Sequence of chain 1.A:
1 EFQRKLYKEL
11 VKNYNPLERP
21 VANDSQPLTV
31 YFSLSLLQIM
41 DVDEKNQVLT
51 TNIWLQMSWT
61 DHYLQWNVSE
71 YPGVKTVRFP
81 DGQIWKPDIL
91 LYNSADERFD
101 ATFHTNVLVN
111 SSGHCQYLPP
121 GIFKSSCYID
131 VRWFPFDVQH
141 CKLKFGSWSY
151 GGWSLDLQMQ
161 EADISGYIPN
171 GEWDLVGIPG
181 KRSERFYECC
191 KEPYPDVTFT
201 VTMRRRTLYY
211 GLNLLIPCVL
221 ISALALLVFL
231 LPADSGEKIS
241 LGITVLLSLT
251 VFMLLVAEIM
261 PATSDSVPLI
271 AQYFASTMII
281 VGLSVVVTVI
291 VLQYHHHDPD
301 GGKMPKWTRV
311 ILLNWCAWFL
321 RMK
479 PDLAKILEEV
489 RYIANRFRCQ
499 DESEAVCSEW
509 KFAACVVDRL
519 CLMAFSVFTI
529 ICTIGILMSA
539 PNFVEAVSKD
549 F

Binding-site contacts:
Ligand atom C19 contacts residue TRP315 of chain 1.A at 4.1 Å (hydrophobic).
Ligand atom C21 contacts residue TRP315 of chain 1.A at 3.7 Å (hydrophobic).
Ligand atom C77 contacts residue ALA522 of chain 1.A at 4.0 Å (hydrophobic).
Ligand atom C12 contacts residue PHE319 of chain 1.A at 3.8 Å (hydrophobic).
Ligand atom C09 contacts residue PHE319 of chain 1.A at 3.5 Å (hydrophobic).
Ligand atom C81 contacts residue VAL525 of chain 1.A at 4.4 Å (hydrophobic).
Ligand atom C50 contacts residue TRP315 of chain 1.A at 4.1 Å (hydrophobic).
Ligand atom C24 contacts residue TRP315 of chain 1.A at 3.8 Å (hydrophobic).
Ligand atom C79 contacts residue ALA522 of chain 1.A at 4.0 Å (hydrophobic).
Ligand atom C26 contacts residue TRP318 of chain 1.A at 4.3 Å (hydrophobic).
Ligand atom C75 contacts residue ALA522 of chain 1.A at 4.0 Å (hydrophobic).
Ligand atom C75 contacts residue LEU518 of chain 1.A at 4.0 Å (hydrophobic).
Ligand atom O80 contacts residue ALA522 of chain 1.A at 3.8 Å.
Ligand atom O49 contacts residue TRP315 of chain 1.A at 3.7 Å.
Ligand atom C18 contacts residue TRP315 of chain 1.A at 3.8 Å (hydrophobic).
Ligand atom C23 contacts residue TRP315 of chain 1.A at 4.2 Å (hydrophobic).
Ligand atom C77 contacts residue VAL525 of chain 1.A at 3.9 Å (hydrophobic).
Ligand atom C10 contacts residue LEU518 of chain 1.A at 4.1 Å (hydrophobic).
Ligand atom C75 contacts residue MET521 of chain 1.A at 3.8 Å (hydrophobic).
Ligand atom C74 contacts residue MET521 of chain 1.A at 4.4 Å (hydrophobic).
Ligand atom C81 contacts residue PHE526 of chain 1.A at 3.3 Å (hydrophobic).
Ligand atom C24 contacts residue TRP318 of chain 1.A at 4.4 Å (hydrophobic).
Ligand atom C78 contacts residue PHE526 of chain 1.A at 3.7 Å (hydrophobic).
Ligand atom C22 contacts residue TRP315 of chain 1.A at 3.7 Å (hydrophobic).
Ligand atom C78 contacts residue VAL525 of chain 1.A at 4.5 Å (hydrophobic).
Ligand atom C21 contacts residue TRP318 of chain 1.A at 4.2 Å (hydrophobic).
Ligand atom C01 contacts residue PHE319 of chain 1.A at 4.2 Å (hydrophobic).
Ligand atom C79 contacts residue PHE526 of chain 1.A at 4.5 Å (hydrophobic).
Ligand atom C18 contacts residue TRP318 of chain 1.A at 3.9 Å (hydrophobic).
Ligand atom C78 contacts residue ALA522 of chain 1.A at 4.0 Å (hydrophobic).
Ligand atom C10 contacts residue PHE319 of chain 1.A at 3.8 Å (hydrophobic).
Ligand atom C17 contacts residue TRP315 of chain 1.A at 3.8 Å (hydrophobic).
Ligand atom C19 contacts residue PHE319 of chain 1.A at 3.9 Å (hydrophobic).
Ligand atom C19 contacts residue CYS316 of chain 1.A at 4.3 Å (hydrophobic).
Ligand atom O20 contacts residue TRP315 of chain 1.A at 4.1 Å.

This small molecule binds to this protein.
Small molecule (SMILES): COCC(CCO[C@H]1CC[C@@]2(C)C(=CC[C@H]3[C@@H]4C[C@@H]5O[C@]6(CC[C@@H](C)CO6)[C@@H](C)[C@@H]5[C@@]4(C)CC[C@@H]32)C1)COC